Binding-site contacts:
Ligand atom C2 contacts residue TRP287 of chain 1.Q at 3.8 Å (hydrophobic).
Ligand atom C6 contacts residue TRP287 of chain 1.Q at 3.8 Å (hydrophobic).
Ligand atom C5 contacts residue TRP287 of chain 1.Q at 3.9 Å (hydrophobic).
Ligand atom O4 contacts residue TRP287 of chain 1.Q at 2.1 Å.
Ligand atom O5 contacts residue TRP287 of chain 1.Q at 3.3 Å.
Ligand atom O3 contacts residue ASN254 of chain 1.E at 3.8 Å.
Ligand atom O1 contacts residue TRP287 of chain 1.Q at 3.0 Å (h-bond).
Ligand atom O2 contacts residue THR52 of chain 1.Q at 4.4 Å.
Ligand atom O2 contacts residue ASN55 of chain 1.Q at 3.5 Å (h-bond).
Ligand atom C1 contacts residue TRP287 of chain 1.Q at 3.8 Å (hydrophobic).
Ligand atom C3 contacts residue ASN254 of chain 1.E at 4.1 Å.
Ligand atom O3 contacts residue ALA257 of chain 1.E at 4.5 Å.
Ligand atom O3 contacts residue TRP287 of chain 1.Q at 3.8 Å.
Ligand atom O2 contacts residue ASN254 of chain 1.E at 4.0 Å.
Ligand atom C4 contacts residue TRP287 of chain 1.Q at 3.4 Å (hydrophobic).
Ligand atom O2 contacts residue SER256 of chain 1.E at 4.0 Å.
Ligand atom C3 contacts residue TRP287 of chain 1.Q at 4.3 Å (hydrophobic).

The small molecule below binds the protein below.
Small molecule (SMILES): OC[C@H]1O[C@@H](O)[C@H](O)[C@@H](O)[C@H]1O

Sequence of chain 1.Q:
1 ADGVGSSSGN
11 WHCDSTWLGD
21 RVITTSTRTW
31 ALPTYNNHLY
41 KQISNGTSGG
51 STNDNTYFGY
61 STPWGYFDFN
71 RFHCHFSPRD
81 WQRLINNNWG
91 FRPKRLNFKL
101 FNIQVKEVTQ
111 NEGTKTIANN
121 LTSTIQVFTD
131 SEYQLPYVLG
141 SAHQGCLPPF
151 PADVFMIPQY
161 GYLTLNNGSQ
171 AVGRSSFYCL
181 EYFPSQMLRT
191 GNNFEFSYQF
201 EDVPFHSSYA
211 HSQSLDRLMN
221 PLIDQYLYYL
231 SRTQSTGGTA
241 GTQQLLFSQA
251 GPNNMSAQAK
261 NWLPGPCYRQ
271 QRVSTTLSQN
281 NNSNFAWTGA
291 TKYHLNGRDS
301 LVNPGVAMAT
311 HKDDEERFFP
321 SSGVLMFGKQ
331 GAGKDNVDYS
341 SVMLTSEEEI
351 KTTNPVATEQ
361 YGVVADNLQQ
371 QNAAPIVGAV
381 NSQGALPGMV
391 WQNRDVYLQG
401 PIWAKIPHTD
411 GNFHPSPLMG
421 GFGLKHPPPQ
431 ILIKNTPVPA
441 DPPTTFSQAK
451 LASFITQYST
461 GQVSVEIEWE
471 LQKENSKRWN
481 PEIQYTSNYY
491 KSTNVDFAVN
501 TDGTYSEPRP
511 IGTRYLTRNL

Sequence of chain 1.E:
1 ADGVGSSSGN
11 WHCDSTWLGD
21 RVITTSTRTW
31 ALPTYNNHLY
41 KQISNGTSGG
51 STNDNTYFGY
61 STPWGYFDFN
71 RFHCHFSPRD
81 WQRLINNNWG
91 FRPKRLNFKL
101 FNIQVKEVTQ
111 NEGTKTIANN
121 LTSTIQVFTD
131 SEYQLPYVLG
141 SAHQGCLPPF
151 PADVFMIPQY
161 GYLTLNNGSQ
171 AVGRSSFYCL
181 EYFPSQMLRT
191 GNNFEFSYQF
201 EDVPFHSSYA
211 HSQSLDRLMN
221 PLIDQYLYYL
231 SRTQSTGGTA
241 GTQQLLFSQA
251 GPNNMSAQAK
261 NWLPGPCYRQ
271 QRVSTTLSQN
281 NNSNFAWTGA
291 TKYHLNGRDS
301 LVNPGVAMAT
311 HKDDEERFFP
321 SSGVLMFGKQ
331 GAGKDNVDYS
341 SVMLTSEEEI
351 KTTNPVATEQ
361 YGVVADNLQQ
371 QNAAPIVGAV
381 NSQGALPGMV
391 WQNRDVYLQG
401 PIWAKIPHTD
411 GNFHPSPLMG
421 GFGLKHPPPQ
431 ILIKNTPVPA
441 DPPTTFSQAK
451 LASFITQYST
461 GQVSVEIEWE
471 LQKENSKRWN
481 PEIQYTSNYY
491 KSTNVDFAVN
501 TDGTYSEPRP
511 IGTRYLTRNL